Binding-site contacts:
Ligand atom C4 contacts residue ASN58 of chain 1.A at 3.4 Å.
Ligand atom F2 contacts residue PHE129 of chain 1.A at 3.4 Å.
Ligand atom N4 contacts residue ASP53 of chain 1.A at 2.9 Å (salt-bridge).
Ligand atom C17 contacts residue ILE139 of chain 1.A at 3.6 Å (hydrophobic).
Ligand atom F2 contacts residue TYR92 of chain 1.A at 2.8 Å.
Ligand atom C18 contacts residue VAL90 of chain 1.A at 3.8 Å (hydrophobic).
Ligand atom C5 contacts residue ASP53 of chain 1.A at 3.4 Å.
Ligand atom F contacts residue TRP97 of chain 1.A at 3.9 Å.
Ligand atom F contacts residue ASN58 of chain 1.A at 3.1 Å.
Ligand atom N4 contacts residue GLY251 of chain 1.A at 3.6 Å.
Ligand atom C2 contacts residue SER56 of chain 1.A at 3.5 Å.
Ligand atom O contacts residue TRP97 of chain 1.A at 3.5 Å.
Ligand atom C1 contacts residue VAL90 of chain 1.A at 3.8 Å (hydrophobic).
Ligand atom C14 contacts residue LEU51 of chain 1.A at 3.8 Å (hydrophobic).
Ligand atom O contacts residue ASN58 of chain 1.A at 3.4 Å.
Ligand atom C5 contacts residue ILE139 of chain 1.A at 3.8 Å (hydrophobic).
Ligand atom C8 contacts residue THR252 of chain 1.A at 3.2 Å.
Ligand atom N3 contacts residue ASP53 of chain 1.A at 2.7 Å (salt-bridge).
Ligand atom C3 contacts residue TRP97 of chain 1.A at 3.8 Å (hydrophobic).
Ligand atom F1 contacts residue ILE131 of chain 1.A at 3.3 Å.
Ligand atom N1 contacts residue SER56 of chain 1.A at 3.6 Å.
Ligand atom F contacts residue ARG149 of chain 1.A at 3.6 Å.
Ligand atom C10 contacts residue TYR92 of chain 1.A at 3.8 Å (hydrophobic).
Ligand atom F1 contacts residue TRP136 of chain 1.A at 3.1 Å.
Ligand atom C14 contacts residue GLY251 of chain 1.A at 3.6 Å.
Ligand atom C4 contacts residue SER56 of chain 1.A at 3.8 Å.
Ligand atom C3 contacts residue SER56 of chain 1.A at 3.8 Å.
Ligand atom C6 contacts residue ASP53 of chain 1.A at 3.6 Å.
Ligand atom C17 contacts residue TYR92 of chain 1.A at 3.8 Å (hydrophobic).
Ligand atom C4 contacts residue ILE139 of chain 1.A at 3.8 Å (hydrophobic).
Ligand atom C18 contacts residue ARG149 of chain 1.A at 3.7 Å.
Ligand atom C12 contacts residue ILE139 of chain 1.A at 3.8 Å (hydrophobic).
Ligand atom N4 contacts residue ASP249 of chain 1.A at 2.8 Å (salt-bridge).
Ligand atom C8 contacts residue ASP249 of chain 1.A at 3.4 Å.
Ligand atom C13 contacts residue GLY251 of chain 1.A at 3.4 Å.
Ligand atom C7 contacts residue ASP249 of chain 1.A at 3.9 Å.
Ligand atom N contacts residue SER56 of chain 1.A at 3.7 Å.
Ligand atom C7 contacts residue GLY251 of chain 1.A at 3.8 Å.
Ligand atom C7 contacts residue ASP53 of chain 1.A at 3.6 Å.
Ligand atom O1 contacts residue TYR92 of chain 1.A at 3.6 Å.

Sequence of chain 1.A:
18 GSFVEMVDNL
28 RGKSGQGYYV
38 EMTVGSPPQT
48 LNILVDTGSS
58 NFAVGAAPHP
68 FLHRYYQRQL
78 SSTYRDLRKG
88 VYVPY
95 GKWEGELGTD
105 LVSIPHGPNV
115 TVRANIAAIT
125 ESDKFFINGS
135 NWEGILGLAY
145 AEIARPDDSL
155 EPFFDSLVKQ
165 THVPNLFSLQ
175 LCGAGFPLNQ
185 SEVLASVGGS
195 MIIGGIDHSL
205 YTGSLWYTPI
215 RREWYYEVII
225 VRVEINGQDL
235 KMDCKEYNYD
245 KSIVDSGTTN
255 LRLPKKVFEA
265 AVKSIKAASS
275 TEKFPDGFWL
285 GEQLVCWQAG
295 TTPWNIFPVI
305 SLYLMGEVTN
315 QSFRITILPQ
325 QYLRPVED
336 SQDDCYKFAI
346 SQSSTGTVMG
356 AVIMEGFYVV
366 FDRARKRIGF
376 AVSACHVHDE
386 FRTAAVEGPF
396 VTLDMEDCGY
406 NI

This small molecule binds to this protein.
Small molecule (SMILES): [H]/N=C1\N[C@@]2(c3ccc(F)cc3F)CN(c3nc(C)c(F)c(OC)n3)C[C@H]2C(=O)N1C